Sequence of chain 1.B:
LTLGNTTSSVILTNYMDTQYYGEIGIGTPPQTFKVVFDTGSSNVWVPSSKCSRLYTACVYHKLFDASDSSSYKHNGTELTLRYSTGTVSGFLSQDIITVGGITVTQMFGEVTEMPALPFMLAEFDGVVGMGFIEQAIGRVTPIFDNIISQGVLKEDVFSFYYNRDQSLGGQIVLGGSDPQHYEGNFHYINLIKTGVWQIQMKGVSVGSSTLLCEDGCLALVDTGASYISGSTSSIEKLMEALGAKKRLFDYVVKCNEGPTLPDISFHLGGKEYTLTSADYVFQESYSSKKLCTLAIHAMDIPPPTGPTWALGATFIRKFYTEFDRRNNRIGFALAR

Binding-site contacts:
Ligand atom N2 contacts residue ASN75 of chain 1.B at 2.9 Å (h-bond).
Ligand atom C7 contacts residue ASN75 of chain 1.B at 3.5 Å.
Ligand atom C2 contacts residue ASN75 of chain 1.B at 2.5 Å.
Ligand atom O5 contacts residue ASN75 of chain 1.B at 2.3 Å (h-bond).
Ligand atom C4 contacts residue ASN75 of chain 1.B at 4.2 Å.
Ligand atom C1 contacts residue ASN75 of chain 1.B at 1.4 Å.
Ligand atom O7 contacts residue HIS74 of chain 1.B at 3.8 Å.
Ligand atom N2 contacts residue THR77 of chain 1.B at 4.4 Å.
Ligand atom O7 contacts residue ASN75 of chain 1.B at 3.4 Å (h-bond).
Ligand atom C8 contacts residue ASN75 of chain 1.B at 3.3 Å.
Ligand atom C8 contacts residue HIS74 of chain 1.B at 4.5 Å.
Ligand atom C5 contacts residue ASN75 of chain 1.B at 3.6 Å.
Ligand atom C3 contacts residue ASN75 of chain 1.B at 3.8 Å.
Ligand atom O5 contacts residue MET107 of chain 1.B at 4.4 Å.
Ligand atom C1 contacts residue THR77 of chain 1.B at 3.9 Å.

A protein and the small-molecule ligand that binds it are described below.
Small molecule (SMILES): CC(=O)N[C@@H]1[C@@H](O)[C@H](O)[C@@H](CO)O[C@H]1O